A small-molecule ligand and the protein it binds are described below.
Small molecule (SMILES): CC(=O)N[C@H]1[C@H](O[C@H]2[C@H](O)[C@@H](NC(C)=O)CO[C@@H]2CO)O[C@H](CO)[C@@H](O)[C@@H]1O

Sequence of chain 1.B:
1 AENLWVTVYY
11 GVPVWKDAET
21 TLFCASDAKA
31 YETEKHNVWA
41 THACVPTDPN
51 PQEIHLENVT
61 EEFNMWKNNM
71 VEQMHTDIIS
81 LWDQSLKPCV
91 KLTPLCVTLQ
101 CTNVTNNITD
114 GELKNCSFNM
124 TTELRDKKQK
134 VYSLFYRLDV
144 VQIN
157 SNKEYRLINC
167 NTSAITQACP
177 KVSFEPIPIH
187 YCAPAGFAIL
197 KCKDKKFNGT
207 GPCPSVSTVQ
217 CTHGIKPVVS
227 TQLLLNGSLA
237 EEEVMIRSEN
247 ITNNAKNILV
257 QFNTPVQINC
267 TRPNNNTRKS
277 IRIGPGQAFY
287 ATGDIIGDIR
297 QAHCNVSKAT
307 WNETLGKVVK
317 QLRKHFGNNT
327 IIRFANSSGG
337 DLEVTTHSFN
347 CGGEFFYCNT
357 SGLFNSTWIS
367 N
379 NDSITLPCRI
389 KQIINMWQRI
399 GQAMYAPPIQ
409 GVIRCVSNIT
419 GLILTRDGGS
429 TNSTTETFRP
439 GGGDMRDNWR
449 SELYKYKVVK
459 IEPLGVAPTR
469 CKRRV

Binding-site contacts:
Ligand atom C7 contacts residue LYS159 of chain 1.B at 3.3 Å.
Ligand atom C7 contacts residue ASN103 of chain 1.B at 3.4 Å.
Ligand atom C6 contacts residue ASP110 of chain 1.B at 4.0 Å.
Ligand atom C4 contacts residue ASN103 of chain 1.B at 4.1 Å.
Ligand atom N2 contacts residue ASN103 of chain 1.B at 3.0 Å (h-bond).
Ligand atom C2 contacts residue ASN103 of chain 1.B at 2.5 Å.
Ligand atom O7 contacts residue LYS159 of chain 1.B at 3.4 Å (salt-bridge).
Ligand atom C8 contacts residue LYS117 of chain 1.B at 3.7 Å.
Ligand atom C5 contacts residue ASN103 of chain 1.B at 3.6 Å.
Ligand atom C8 contacts residue GLN145 of chain 1.B at 4.0 Å.
Ligand atom C2 contacts residue LYS117 of chain 1.B at 4.5 Å.
Ligand atom C1 contacts residue LYS117 of chain 1.B at 4.2 Å.
Ligand atom O5 contacts residue ASP110 of chain 1.B at 3.9 Å.
Ligand atom C3 contacts residue LYS159 of chain 1.B at 4.1 Å.
Ligand atom N2 contacts residue LYS117 of chain 1.B at 3.6 Å (salt-bridge).
Ligand atom O7 contacts residue ASN103 of chain 1.B at 3.2 Å (h-bond).
Ligand atom O5 contacts residue ASN103 of chain 1.B at 2.3 Å (h-bond).
Ligand atom C7 contacts residue LYS117 of chain 1.B at 3.9 Å.
Ligand atom C7 contacts residue TYR161 of chain 1.B at 4.2 Å (hydrophobic).
Ligand atom O6 contacts residue ASP110 of chain 1.B at 2.8 Å (salt-bridge).
Ligand atom C8 contacts residue TYR161 of chain 1.B at 3.2 Å (hydrophobic).
Ligand atom C3 contacts residue ASN103 of chain 1.B at 3.8 Å.
Ligand atom N2 contacts residue LYS159 of chain 1.B at 3.9 Å.
Ligand atom C1 contacts residue ASN103 of chain 1.B at 1.4 Å.
Ligand atom C8 contacts residue CYS101 of chain 1.B at 3.7 Å (hydrophobic).
Ligand atom O3 contacts residue LYS159 of chain 1.B at 2.8 Å (salt-bridge).
Ligand atom C8 contacts residue LYS159 of chain 1.B at 3.2 Å.
Ligand atom C5 contacts residue ASP110 of chain 1.B at 4.1 Å.
Ligand atom C8 contacts residue ASN103 of chain 1.B at 4.0 Å.
Ligand atom N2 contacts residue TYR161 of chain 1.B at 4.1 Å.